This small molecule binds to this protein.
Small molecule (SMILES): CC(=O)N[C@@H]1[C@@H](O)[C@H](O[C@@H]2O[C@H](CO)[C@H](O)[C@H](O[C@]3(C(=O)O)C[C@H](O)[C@@H](NC(C)=O)[C@H]([C@H](O)[C@H](O)CO)O3)[C@H]2O)[C@@H](CO)O[C@H]1O

Sequence of chain 1.A:
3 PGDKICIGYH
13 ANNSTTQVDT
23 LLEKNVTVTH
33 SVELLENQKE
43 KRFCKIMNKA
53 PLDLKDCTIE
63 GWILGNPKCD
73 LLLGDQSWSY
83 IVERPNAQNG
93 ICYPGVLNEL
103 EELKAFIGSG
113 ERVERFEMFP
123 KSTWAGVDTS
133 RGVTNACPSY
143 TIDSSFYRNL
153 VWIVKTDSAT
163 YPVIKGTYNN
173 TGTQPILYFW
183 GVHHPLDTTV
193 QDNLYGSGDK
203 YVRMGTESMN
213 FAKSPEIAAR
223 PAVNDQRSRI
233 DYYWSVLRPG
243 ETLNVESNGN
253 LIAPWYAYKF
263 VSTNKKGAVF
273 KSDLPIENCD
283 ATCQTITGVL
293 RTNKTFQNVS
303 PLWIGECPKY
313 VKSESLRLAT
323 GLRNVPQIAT

Binding-site contacts:
Ligand atom O9 contacts residue TYR95 of chain 1.A at 3.4 Å (h-bond).
Ligand atom O4 contacts residue ASN137 of chain 1.A at 4.0 Å.
Ligand atom C5 contacts residue GLN228 of chain 1.A at 3.9 Å.
Ligand atom C8 contacts residue TYR95 of chain 1.A at 4.0 Å (hydrophobic).
Ligand atom N2 contacts residue ARG229 of chain 1.A at 3.9 Å.
Ligand atom C3 contacts residue GLN228 of chain 1.A at 4.1 Å.
Ligand atom C4 contacts residue VAL135 of chain 1.A at 3.5 Å (hydrophobic).
Ligand atom C6 contacts residue ASP227 of chain 1.A at 3.8 Å.
Ligand atom O1B contacts residue GLN228 of chain 1.A at 3.0 Å (h-bond).
Ligand atom O3 contacts residue ASP227 of chain 1.A at 3.9 Å.
Ligand atom O1B contacts residue THR136 of chain 1.A at 2.7 Å (h-bond).
Ligand atom O9 contacts residue SER230 of chain 1.A at 2.8 Å (h-bond).
Ligand atom C7 contacts residue TRP154 of chain 1.A at 3.8 Å (hydrophobic).
Ligand atom O6 contacts residue VAL192 of chain 1.A at 3.7 Å.
Ligand atom C11 contacts residue ARG133 of chain 1.A at 3.1 Å.
Ligand atom C9 contacts residue TYR95 of chain 1.A at 3.9 Å (hydrophobic).
Ligand atom O10 contacts residue LEU196 of chain 1.A at 3.3 Å.
Ligand atom O1A contacts residue ASN137 of chain 1.A at 3.3 Å (h-bond).
Ligand atom O8 contacts residue TYR95 of chain 1.A at 2.9 Å (h-bond).
Ligand atom C9 contacts residue SER230 of chain 1.A at 4.1 Å.
Ligand atom C5 contacts residue ASP227 of chain 1.A at 3.7 Å.
Ligand atom O7 contacts residue LEU196 of chain 1.A at 3.5 Å.
Ligand atom C1 contacts residue THR136 of chain 1.A at 3.5 Å.
Ligand atom C11 contacts residue VAL156 of chain 1.A at 3.5 Å (hydrophobic).
Ligand atom O8 contacts residue TRP154 of chain 1.A at 3.6 Å.
Ligand atom C4 contacts residue ASN137 of chain 1.A at 4.1 Å.
Ligand atom O9 contacts residue VAL192 of chain 1.A at 3.9 Å.
Ligand atom N5 contacts residue VAL135 of chain 1.A at 3.2 Å (h-bond).
Ligand atom C1 contacts residue ASN137 of chain 1.A at 4.1 Å.
Ligand atom C1 contacts residue GLN228 of chain 1.A at 4.0 Å.
Ligand atom C9 contacts residue VAL192 of chain 1.A at 3.6 Å (hydrophobic).
Ligand atom O1A contacts residue THR136 of chain 1.A at 3.6 Å.
Ligand atom C11 contacts residue VAL135 of chain 1.A at 4.1 Å (hydrophobic).
Ligand atom O8 contacts residue GLN228 of chain 1.A at 3.2 Å (h-bond).
Ligand atom O4 contacts residue VAL135 of chain 1.A at 3.8 Å.
Ligand atom C5 contacts residue VAL135 of chain 1.A at 3.9 Å (hydrophobic).
Ligand atom C4 contacts residue GLN228 of chain 1.A at 4.0 Å.
Ligand atom O1B contacts residue ASN137 of chain 1.A at 4.0 Å.
Ligand atom C9 contacts residue LEU196 of chain 1.A at 4.0 Å (hydrophobic).
Ligand atom C11 contacts residue GLY134 of chain 1.A at 4.0 Å.